The small molecule below binds the protein below.
Small molecule (SMILES): O=C(NC[C@@H](O)CNCC1CCCCC1)C(c1ccccc1)c1ccccc1

Sequence of chain 1.A:
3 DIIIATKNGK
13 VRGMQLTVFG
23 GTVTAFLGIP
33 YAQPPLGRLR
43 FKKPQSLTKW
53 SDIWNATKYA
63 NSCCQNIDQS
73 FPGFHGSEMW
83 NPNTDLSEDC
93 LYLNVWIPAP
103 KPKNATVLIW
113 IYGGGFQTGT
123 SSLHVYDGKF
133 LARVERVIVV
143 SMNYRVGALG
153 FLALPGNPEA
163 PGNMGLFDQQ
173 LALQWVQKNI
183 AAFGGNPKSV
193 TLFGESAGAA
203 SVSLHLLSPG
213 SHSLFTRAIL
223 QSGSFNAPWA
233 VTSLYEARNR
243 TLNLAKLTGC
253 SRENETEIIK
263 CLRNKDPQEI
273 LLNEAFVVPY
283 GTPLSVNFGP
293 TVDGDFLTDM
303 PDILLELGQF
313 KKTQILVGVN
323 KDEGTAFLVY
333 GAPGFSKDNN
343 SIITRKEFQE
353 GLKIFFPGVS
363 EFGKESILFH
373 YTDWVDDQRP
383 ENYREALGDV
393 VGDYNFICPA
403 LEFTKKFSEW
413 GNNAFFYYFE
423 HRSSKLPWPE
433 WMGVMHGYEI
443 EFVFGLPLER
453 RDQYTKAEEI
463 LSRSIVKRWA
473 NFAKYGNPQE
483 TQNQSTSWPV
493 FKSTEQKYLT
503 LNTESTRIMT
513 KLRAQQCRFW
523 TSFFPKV

Binding-site contacts:
Ligand atom C09 contacts residue GLU197 of chain 1.A at 3.5 Å.
Ligand atom O01 contacts residue ASP70 of chain 1.A at 3.6 Å.
Ligand atom C05 contacts residue TRP82 of chain 1.A at 4.0 Å (hydrophobic).
Ligand atom N13 contacts residue GLY116 of chain 1.A at 4.0 Å.
Ligand atom C27 contacts residue GLY117 of chain 1.A at 4.0 Å.
Ligand atom C18 contacts residue PHE329 of chain 1.A at 3.6 Å (hydrophobic).
Ligand atom C22 contacts residue PRO285 of chain 1.A at 3.6 Å (hydrophobic).
Ligand atom C12 contacts residue GLY116 of chain 1.A at 3.8 Å.
Ligand atom C10 contacts residue TRP82 of chain 1.A at 4.0 Å (hydrophobic).
Ligand atom C27 contacts residue VAL288 of chain 1.A at 4.0 Å (hydrophobic).
Ligand atom O15 contacts residue GLY117 of chain 1.A at 4.0 Å.
Ligand atom C21 contacts residue TYR332 of chain 1.A at 3.8 Å (hydrophobic).
Ligand atom C07 contacts residue TRP82 of chain 1.A at 3.8 Å (hydrophobic).
Ligand atom C20 contacts residue TYR332 of chain 1.A at 3.5 Å (hydrophobic).
Ligand atom C27 contacts residue LEU286 of chain 1.A at 3.9 Å (hydrophobic).
Ligand atom C03 contacts residue ASP70 of chain 1.A at 4.0 Å.
Ligand atom C25 contacts residue PHE398 of chain 1.A at 4.0 Å (hydrophobic).
Ligand atom C25 contacts residue PHE329 of chain 1.A at 4.1 Å (hydrophobic).
Ligand atom C02 contacts residue ASP70 of chain 1.A at 4.1 Å.
Ligand atom C20 contacts residue ALA328 of chain 1.A at 3.9 Å (hydrophobic).
Ligand atom C08 contacts residue TRP82 of chain 1.A at 3.9 Å (hydrophobic).
Ligand atom C28 contacts residue LEU286 of chain 1.A at 3.7 Å (hydrophobic).
Ligand atom C26 contacts residue TRP231 of chain 1.A at 3.7 Å (hydrophobic).
Ligand atom C27 contacts residue TRP231 of chain 1.A at 4.1 Å (hydrophobic).
Ligand atom C11 contacts residue TRP82 of chain 1.A at 4.0 Å (hydrophobic).
Ligand atom C12 contacts residue THR120 of chain 1.A at 3.0 Å.
Ligand atom C21 contacts residue PHE329 of chain 1.A at 3.5 Å (hydrophobic).
Ligand atom C26 contacts residue PHE398 of chain 1.A at 4.1 Å (hydrophobic).
Ligand atom C08 contacts residue GLY116 of chain 1.A at 3.9 Å.
Ligand atom C02 contacts residue THR120 of chain 1.A at 3.8 Å.
Ligand atom C24 contacts residue PHE329 of chain 1.A at 3.7 Å (hydrophobic).
Ligand atom C23 contacts residue PHE329 of chain 1.A at 4.0 Å (hydrophobic).
Ligand atom C20 contacts residue PHE329 of chain 1.A at 3.5 Å (hydrophobic).
Ligand atom C25 contacts residue SER198 of chain 1.A at 3.4 Å.
Ligand atom C22 contacts residue PHE329 of chain 1.A at 3.8 Å (hydrophobic).
Ligand atom C19 contacts residue PHE329 of chain 1.A at 3.7 Å (hydrophobic).
Ligand atom C08 contacts residue GLY115 of chain 1.A at 4.0 Å.
Ligand atom O15 contacts residue GLY116 of chain 1.A at 3.8 Å.
Ligand atom C28 contacts residue GLY117 of chain 1.A at 3.9 Å.
Ligand atom C17 contacts residue PHE329 of chain 1.A at 3.7 Å (hydrophobic).